A protein and the small-molecule ligand that binds it are described below.
Small molecule (SMILES): Nc1ccn([C@@H]2O[C@H](CO[P](=O)(O)O[C@H]3[C@@H](O)[C@H](n4cnc5c(=O)nc(N)[nH]c54)O[C@@H]3CO[P]3(=O)OO[C@@H]4[C@H](O3)[C@@H](COP(=O)=O)O[C@H]4n3ccc(N)nc3=O)[C@@H](O[P](=O)(O)OC[C@H]3O[C@@H](n4cnc5c(=O)nc(N)[nH]c54)[C@H](O)[C@@H]3O[P](=O)(O)OC[C@H]3O[C@@H](n4cnc5c(N)ncnc54)[C@H](O)[C@@H]3O)[C@H]2O)c(=O)n1

Sequence of chain 1.A:
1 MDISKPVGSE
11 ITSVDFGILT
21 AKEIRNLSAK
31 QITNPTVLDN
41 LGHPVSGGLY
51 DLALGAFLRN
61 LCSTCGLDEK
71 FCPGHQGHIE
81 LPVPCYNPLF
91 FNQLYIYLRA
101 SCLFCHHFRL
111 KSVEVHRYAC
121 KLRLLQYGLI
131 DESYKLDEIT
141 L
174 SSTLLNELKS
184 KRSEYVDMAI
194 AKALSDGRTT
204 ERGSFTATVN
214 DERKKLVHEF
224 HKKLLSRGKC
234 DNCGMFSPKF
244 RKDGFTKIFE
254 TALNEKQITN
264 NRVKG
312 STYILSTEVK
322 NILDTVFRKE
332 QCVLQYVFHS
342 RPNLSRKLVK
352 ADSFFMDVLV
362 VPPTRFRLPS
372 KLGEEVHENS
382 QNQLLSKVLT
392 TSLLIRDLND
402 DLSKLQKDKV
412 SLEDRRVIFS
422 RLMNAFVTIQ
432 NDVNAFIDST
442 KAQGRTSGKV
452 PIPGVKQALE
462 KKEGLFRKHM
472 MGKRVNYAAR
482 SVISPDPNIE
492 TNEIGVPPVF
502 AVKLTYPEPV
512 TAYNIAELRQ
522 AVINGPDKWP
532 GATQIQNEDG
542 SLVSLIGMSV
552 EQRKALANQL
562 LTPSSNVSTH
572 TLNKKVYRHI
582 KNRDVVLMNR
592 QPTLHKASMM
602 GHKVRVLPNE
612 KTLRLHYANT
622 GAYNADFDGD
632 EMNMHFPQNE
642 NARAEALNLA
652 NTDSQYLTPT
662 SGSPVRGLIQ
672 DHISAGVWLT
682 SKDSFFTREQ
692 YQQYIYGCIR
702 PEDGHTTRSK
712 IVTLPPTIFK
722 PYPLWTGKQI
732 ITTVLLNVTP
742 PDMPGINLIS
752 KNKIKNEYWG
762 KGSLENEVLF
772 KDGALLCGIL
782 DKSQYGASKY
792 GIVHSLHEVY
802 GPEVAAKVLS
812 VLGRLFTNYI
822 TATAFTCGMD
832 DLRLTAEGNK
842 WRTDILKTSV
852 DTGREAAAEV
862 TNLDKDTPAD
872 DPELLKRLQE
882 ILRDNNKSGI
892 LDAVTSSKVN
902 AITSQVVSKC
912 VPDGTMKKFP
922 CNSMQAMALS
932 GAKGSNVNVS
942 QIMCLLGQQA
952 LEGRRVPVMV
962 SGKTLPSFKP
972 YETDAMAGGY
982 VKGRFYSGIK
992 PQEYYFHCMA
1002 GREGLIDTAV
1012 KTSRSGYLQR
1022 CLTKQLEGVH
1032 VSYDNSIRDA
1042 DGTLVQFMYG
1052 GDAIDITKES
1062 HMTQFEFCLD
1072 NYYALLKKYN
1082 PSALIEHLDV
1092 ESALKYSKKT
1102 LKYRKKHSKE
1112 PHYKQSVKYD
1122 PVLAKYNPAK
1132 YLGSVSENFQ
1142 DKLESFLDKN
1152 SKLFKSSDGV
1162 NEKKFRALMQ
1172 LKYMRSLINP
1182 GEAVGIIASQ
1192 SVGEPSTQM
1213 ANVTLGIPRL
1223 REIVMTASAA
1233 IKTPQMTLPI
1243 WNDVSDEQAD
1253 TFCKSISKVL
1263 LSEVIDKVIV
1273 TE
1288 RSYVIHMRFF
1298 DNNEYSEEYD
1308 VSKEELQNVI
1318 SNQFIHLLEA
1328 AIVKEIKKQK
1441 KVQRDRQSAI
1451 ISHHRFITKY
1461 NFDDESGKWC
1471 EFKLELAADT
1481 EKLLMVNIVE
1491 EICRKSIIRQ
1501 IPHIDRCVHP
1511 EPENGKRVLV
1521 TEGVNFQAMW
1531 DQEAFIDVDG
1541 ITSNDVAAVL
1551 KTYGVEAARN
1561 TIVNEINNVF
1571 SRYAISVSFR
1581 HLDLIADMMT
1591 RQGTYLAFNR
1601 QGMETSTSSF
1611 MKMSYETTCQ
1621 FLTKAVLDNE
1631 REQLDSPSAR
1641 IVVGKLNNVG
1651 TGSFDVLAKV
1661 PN

Binding-site contacts:
Ligand atom C5' contacts residue HIS1038 of chain 1.B at 3.7 Å.
Ligand atom C5' contacts residue LYS916 of chain 1.B at 3.6 Å.
Ligand atom C2' contacts residue ARG591 of chain 1.A at 3.3 Å.
Ligand atom C4' contacts residue LYS916 of chain 1.B at 3.1 Å.
Ligand atom O3' contacts residue ASP629 of chain 1.A at 2.9 Å (salt-bridge).
Ligand atom O4' contacts residue ASP629 of chain 1.A at 3.9 Å.
Ligand atom N3 contacts residue GLN592 of chain 1.A at 3.9 Å.
Ligand atom C1' contacts residue ASP631 of chain 1.A at 3.8 Å.
Ligand atom O4' contacts residue MG1 of chain 1.X at 3.9 Å.
Ligand atom C4' contacts residue ASP631 of chain 1.A at 3.1 Å.
Ligand atom C2 contacts residue GLN592 of chain 1.A at 3.6 Å.
Ligand atom OP1 contacts residue GLN511 of chain 1.B at 3.7 Å.
Ligand atom O2' contacts residue ASP631 of chain 1.A at 3.8 Å.
Ligand atom C2 contacts residue PRO593 of chain 1.A at 3.3 Å (hydrophobic).
Ligand atom O3' contacts residue GLN724 of chain 1.B at 3.7 Å.
Ligand atom N9 contacts residue ARG591 of chain 1.A at 3.9 Å.
Ligand atom O4' contacts residue ARG591 of chain 1.A at 3.8 Å.
Ligand atom OP1 contacts residue LYS924 of chain 1.B at 2.2 Å (salt-bridge).
Ligand atom OP1 contacts residue GLN720 of chain 1.B at 3.9 Å.
Ligand atom C3' contacts residue LYS916 of chain 1.B at 3.6 Å.
Ligand atom OP2 contacts residue GLN720 of chain 1.B at 3.7 Å.
Ligand atom O2' contacts residue GLY630 of chain 1.A at 3.3 Å (h-bond).
Ligand atom C1' contacts residue ARG591 of chain 1.A at 2.9 Å.
Ligand atom C4' contacts residue ASP629 of chain 1.A at 3.2 Å.
Ligand atom O3' contacts residue HIS1038 of chain 1.B at 4.0 Å.
Ligand atom O2' contacts residue HIS1038 of chain 1.B at 3.2 Å.
Ligand atom O4' contacts residue LYS1043 of chain 1.B at 4.0 Å.
Ligand atom O3' contacts residue LYS924 of chain 1.B at 3.3 Å (salt-bridge).
Ligand atom P contacts residue LYS924 of chain 1.B at 3.3 Å.
Ligand atom C3' contacts residue MG1 of chain 1.X at 3.1 Å.
Ligand atom O3' contacts residue LYS916 of chain 1.B at 3.0 Å (salt-bridge).
Ligand atom O2' contacts residue MG1 of chain 1.X at 2.3 Å.
Ligand atom O2' contacts residue ARG591 of chain 1.A at 2.8 Å (salt-bridge).
Ligand atom C2' contacts residue MG1 of chain 1.X at 3.2 Å.
Ligand atom C3' contacts residue ASP629 of chain 1.A at 3.9 Å.
Ligand atom C4' contacts residue MG1 of chain 1.X at 3.2 Å.
Ligand atom C5' contacts residue ASP629 of chain 1.A at 3.0 Å.
Ligand atom O4' contacts residue ASP631 of chain 1.A at 2.9 Å (salt-bridge).
Ligand atom N3 contacts residue ARG591 of chain 1.A at 3.4 Å (salt-bridge).
Ligand atom O3' contacts residue MG1 of chain 1.X at 2.5 Å.

Sequence of chain 1.B:
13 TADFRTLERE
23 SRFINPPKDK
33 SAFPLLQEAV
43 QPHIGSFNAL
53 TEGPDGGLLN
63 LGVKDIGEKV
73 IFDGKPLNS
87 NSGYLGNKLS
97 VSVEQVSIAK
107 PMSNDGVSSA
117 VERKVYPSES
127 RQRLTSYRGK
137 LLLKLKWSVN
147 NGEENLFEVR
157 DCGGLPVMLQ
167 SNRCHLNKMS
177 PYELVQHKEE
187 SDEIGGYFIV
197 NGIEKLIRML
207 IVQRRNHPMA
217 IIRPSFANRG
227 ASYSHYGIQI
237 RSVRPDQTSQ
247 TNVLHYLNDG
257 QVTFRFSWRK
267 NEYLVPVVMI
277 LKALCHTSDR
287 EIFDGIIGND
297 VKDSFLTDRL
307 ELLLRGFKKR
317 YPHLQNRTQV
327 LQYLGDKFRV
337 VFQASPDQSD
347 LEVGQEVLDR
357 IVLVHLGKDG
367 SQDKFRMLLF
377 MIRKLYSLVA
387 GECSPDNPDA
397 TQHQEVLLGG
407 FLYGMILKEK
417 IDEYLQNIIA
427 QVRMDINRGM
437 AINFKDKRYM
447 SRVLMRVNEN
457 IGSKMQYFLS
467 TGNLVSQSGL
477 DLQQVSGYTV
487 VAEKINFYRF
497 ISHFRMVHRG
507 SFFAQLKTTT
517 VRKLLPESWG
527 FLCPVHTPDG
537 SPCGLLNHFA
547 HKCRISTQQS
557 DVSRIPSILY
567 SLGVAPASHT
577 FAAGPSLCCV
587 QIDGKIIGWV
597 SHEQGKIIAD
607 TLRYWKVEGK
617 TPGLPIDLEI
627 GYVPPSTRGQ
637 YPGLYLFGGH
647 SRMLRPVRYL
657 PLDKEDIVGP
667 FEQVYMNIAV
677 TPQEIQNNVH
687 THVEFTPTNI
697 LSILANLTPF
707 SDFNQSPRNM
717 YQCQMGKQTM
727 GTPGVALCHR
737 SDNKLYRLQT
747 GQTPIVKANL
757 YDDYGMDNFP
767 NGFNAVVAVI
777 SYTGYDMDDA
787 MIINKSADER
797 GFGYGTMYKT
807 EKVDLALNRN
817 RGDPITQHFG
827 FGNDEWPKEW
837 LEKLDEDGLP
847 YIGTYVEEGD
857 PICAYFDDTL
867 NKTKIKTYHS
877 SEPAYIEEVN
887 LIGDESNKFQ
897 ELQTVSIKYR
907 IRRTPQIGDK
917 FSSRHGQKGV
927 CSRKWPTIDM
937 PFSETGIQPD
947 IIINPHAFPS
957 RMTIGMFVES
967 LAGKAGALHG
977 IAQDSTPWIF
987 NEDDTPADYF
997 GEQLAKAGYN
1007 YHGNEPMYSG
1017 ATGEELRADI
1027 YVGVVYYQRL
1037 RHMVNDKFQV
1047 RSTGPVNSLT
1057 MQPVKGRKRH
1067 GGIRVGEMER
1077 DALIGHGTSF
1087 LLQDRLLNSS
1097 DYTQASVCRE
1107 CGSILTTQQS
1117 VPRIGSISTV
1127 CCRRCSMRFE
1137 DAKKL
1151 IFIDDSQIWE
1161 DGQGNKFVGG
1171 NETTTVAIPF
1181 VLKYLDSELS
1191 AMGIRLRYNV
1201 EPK